A protein and the small-molecule ligand that binds it are described below.
Small molecule (SMILES): CC(=O)N[C@@H]1[C@@H](O)[C@H](O)[C@@H](CO)O[C@H]1O

Binding-site contacts:
Ligand atom C5 contacts residue ASN603 of chain 1.C at 3.7 Å.
Ligand atom C8 contacts residue ASN603 of chain 1.C at 4.5 Å.
Ligand atom C3 contacts residue ASN603 of chain 1.C at 3.7 Å.
Ligand atom O7 contacts residue THR604 of chain 1.C at 3.9 Å.
Ligand atom O7 contacts residue ASN603 of chain 1.C at 3.6 Å (h-bond).
Ligand atom N2 contacts residue ASN603 of chain 1.C at 2.7 Å (h-bond).
Ligand atom C4 contacts residue ASN603 of chain 1.C at 4.2 Å.
Ligand atom C2 contacts residue ASN603 of chain 1.C at 2.4 Å.
Ligand atom C1 contacts residue ASN603 of chain 1.C at 1.4 Å.
Ligand atom C7 contacts residue ASN603 of chain 1.C at 3.5 Å.
Ligand atom O6 contacts residue ASN603 of chain 1.C at 3.8 Å.
Ligand atom O5 contacts residue ASN603 of chain 1.C at 2.4 Å (h-bond).

Sequence of chain 1.C:
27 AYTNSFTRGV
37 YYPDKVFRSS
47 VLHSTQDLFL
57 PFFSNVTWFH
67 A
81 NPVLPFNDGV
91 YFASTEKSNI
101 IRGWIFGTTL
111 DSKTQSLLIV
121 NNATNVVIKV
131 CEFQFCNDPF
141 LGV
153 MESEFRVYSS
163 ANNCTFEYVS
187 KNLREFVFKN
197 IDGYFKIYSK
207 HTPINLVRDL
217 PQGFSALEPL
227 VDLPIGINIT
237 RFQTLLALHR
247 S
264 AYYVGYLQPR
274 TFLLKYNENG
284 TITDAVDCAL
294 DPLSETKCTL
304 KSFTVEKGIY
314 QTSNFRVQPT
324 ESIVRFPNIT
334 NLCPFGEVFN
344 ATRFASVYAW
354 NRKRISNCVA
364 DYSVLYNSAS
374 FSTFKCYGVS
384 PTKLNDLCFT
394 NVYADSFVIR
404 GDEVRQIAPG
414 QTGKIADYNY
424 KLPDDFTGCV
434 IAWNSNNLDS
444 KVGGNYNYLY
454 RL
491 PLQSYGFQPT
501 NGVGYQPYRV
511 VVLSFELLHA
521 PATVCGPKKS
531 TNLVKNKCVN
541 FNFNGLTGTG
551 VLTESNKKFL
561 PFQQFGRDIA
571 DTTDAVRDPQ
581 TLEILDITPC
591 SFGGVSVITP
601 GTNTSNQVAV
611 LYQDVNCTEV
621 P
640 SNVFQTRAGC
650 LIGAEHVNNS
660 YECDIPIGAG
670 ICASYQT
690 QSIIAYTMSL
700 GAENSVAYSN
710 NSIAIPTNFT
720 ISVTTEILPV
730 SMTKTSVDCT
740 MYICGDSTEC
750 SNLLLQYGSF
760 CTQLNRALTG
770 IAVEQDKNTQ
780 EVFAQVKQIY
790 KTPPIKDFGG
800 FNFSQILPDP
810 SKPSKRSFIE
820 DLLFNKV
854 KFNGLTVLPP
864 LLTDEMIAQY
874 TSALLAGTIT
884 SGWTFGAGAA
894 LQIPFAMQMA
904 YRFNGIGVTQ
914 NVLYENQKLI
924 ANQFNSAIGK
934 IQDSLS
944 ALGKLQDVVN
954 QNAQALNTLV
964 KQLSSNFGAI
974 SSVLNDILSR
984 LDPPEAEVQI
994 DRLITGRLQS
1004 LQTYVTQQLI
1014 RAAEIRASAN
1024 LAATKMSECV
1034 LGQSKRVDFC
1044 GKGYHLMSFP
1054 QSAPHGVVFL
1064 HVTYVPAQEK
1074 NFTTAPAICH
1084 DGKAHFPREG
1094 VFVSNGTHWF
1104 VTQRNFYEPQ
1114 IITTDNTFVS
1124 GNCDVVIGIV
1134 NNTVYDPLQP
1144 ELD